The small molecule below binds the protein below.
Small molecule (SMILES): CC(=O)N[C@@H]1[C@@H](O)[C@H](O)[C@@H](CO)O[C@H]1O

Binding-site contacts:
Ligand atom O5 contacts residue ILE293 of chain 1.A at 3.6 Å.
Ligand atom C5 contacts residue ASN295 of chain 1.A at 3.7 Å.
Ligand atom C8 contacts residue SER323 of chain 1.A at 4.3 Å.
Ligand atom O6 contacts residue ARG570 of chain 1.A at 3.8 Å.
Ligand atom C8 contacts residue MET322 of chain 1.A at 4.4 Å (hydrophobic).
Ligand atom C8 contacts residue ASN295 of chain 1.A at 4.1 Å.
Ligand atom C5 contacts residue ILE293 of chain 1.A at 3.9 Å (hydrophobic).
Ligand atom C6 contacts residue ILE293 of chain 1.A at 4.2 Å (hydrophobic).
Ligand atom C1 contacts residue ILE293 of chain 1.A at 4.0 Å (hydrophobic).
Ligand atom C3 contacts residue ASN295 of chain 1.A at 3.8 Å.
Ligand atom C2 contacts residue ASN295 of chain 1.A at 2.5 Å.
Ligand atom O7 contacts residue THR324 of chain 1.A at 3.6 Å.
Ligand atom C6 contacts residue ARG570 of chain 1.A at 4.1 Å.
Ligand atom C4 contacts residue ASN295 of chain 1.A at 4.2 Å.
Ligand atom N2 contacts residue ASN295 of chain 1.A at 2.9 Å (h-bond).
Ligand atom C1 contacts residue ASN295 of chain 1.A at 1.4 Å.
Ligand atom O5 contacts residue ASN295 of chain 1.A at 2.4 Å (h-bond).
Ligand atom O7 contacts residue ASN295 of chain 1.A at 3.4 Å (h-bond).
Ligand atom O7 contacts residue SER323 of chain 1.A at 3.4 Å (h-bond).
Ligand atom C7 contacts residue SER323 of chain 1.A at 4.0 Å.
Ligand atom C7 contacts residue ASN295 of chain 1.A at 3.2 Å.

Sequence of chain 1.A:
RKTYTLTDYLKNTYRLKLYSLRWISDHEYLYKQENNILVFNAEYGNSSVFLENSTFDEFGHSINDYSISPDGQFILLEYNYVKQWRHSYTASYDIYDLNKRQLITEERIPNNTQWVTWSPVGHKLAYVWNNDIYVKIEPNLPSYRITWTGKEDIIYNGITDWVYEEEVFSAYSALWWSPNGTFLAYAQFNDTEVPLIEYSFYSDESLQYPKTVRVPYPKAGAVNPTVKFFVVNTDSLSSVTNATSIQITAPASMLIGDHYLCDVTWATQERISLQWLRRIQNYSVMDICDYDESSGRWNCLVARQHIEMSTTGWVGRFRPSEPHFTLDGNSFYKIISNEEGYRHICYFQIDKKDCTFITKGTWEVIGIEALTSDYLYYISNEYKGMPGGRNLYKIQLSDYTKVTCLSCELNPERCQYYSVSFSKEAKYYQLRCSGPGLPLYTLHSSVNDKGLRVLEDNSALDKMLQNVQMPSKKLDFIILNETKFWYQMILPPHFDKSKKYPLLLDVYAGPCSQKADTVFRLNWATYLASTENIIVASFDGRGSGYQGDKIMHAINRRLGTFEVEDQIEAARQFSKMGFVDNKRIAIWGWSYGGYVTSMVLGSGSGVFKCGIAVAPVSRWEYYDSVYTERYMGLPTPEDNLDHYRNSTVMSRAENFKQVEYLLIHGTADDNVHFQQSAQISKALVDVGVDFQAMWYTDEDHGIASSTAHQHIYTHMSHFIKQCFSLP